Sequence of chain 1.A:
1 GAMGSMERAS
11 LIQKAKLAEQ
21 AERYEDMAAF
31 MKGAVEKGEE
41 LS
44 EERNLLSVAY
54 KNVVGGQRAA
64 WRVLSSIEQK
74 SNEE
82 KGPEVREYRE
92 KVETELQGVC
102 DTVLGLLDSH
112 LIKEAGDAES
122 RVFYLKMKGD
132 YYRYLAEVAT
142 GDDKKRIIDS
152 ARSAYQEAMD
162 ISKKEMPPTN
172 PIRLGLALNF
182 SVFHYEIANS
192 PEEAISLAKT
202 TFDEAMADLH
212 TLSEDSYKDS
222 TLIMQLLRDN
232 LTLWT

Binding-site contacts:
Ligand atom CD contacts residue ARG229 of chain 1.A at 3.8 Å.
Ligand atom O contacts residue ARG229 of chain 1.A at 2.7 Å (salt-bridge).
Ligand atom NE contacts residue MET207 of chain 1.A at 3.8 Å.
Ligand atom CB contacts residue ARG229 of chain 1.A at 3.9 Å.
Ligand atom O contacts residue PHE203 of chain 1.A at 3.4 Å.
Ligand atom N contacts residue ARG229 of chain 1.A at 4.1 Å.
Ligand atom C contacts residue ARG229 of chain 1.A at 3.7 Å.
Ligand atom N contacts residue ARG229 of chain 1.A at 4.1 Å.
Ligand atom CG contacts residue ARG229 of chain 1.A at 4.2 Å.
Ligand atom CD contacts residue MET207 of chain 1.A at 4.1 Å (hydrophobic).
Ligand atom N contacts residue TYR218 of chain 1.A at 3.5 Å (h-bond).
Ligand atom O contacts residue MET207 of chain 1.A at 3.4 Å.
Ligand atom CB contacts residue GLN226 of chain 1.A at 3.5 Å.
Ligand atom CZ contacts residue ARG229 of chain 1.A at 3.9 Å.
Ligand atom CB contacts residue PHE203 of chain 1.A at 4.0 Å (hydrophobic).
Ligand atom CD1 contacts residue ARG229 of chain 1.A at 4.2 Å.
Ligand atom N contacts residue TYR218 of chain 1.A at 3.9 Å.
Ligand atom NH2 contacts residue ARG229 of chain 1.A at 3.4 Å (salt-bridge).
Ligand atom CB contacts residue TYR218 of chain 1.A at 3.2 Å (hydrophobic).
Ligand atom N contacts residue MET207 of chain 1.A at 4.1 Å.
Ligand atom CG contacts residue THR222 of chain 1.A at 4.1 Å.
Ligand atom CA contacts residue GLN226 of chain 1.A at 3.9 Å.
Ligand atom CA contacts residue ARG229 of chain 1.A at 3.8 Å.
Ligand atom CD2 contacts residue ARG229 of chain 1.A at 4.0 Å.
Ligand atom CD2 contacts residue PHE203 of chain 1.A at 3.1 Å (hydrophobic).
Ligand atom CD2 contacts residue LEU232 of chain 1.A at 4.1 Å (hydrophobic).
Ligand atom OG contacts residue MET207 of chain 1.A at 3.8 Å.
Ligand atom CG contacts residue GLN226 of chain 1.A at 4.0 Å.
Ligand atom C contacts residue TYR218 of chain 1.A at 3.3 Å (hydrophobic).
Ligand atom CA contacts residue TYR218 of chain 1.A at 3.4 Å (hydrophobic).
Ligand atom NH1 contacts residue ARG229 of chain 1.A at 3.7 Å.
Ligand atom O contacts residue TYR218 of chain 1.A at 3.2 Å (h-bond).
Ligand atom CG contacts residue MET225 of chain 1.A at 4.2 Å (hydrophobic).
Ligand atom OE1 contacts residue ARG229 of chain 1.A at 3.0 Å (salt-bridge).
Ligand atom CA contacts residue MET207 of chain 1.A at 4.1 Å (hydrophobic).
Ligand atom C contacts residue ARG229 of chain 1.A at 3.6 Å.
Ligand atom CB contacts residue LEU210 of chain 1.A at 4.0 Å (hydrophobic).
Ligand atom O contacts residue ARG229 of chain 1.A at 2.8 Å (salt-bridge).
Ligand atom CA contacts residue ARG229 of chain 1.A at 4.2 Å.
Ligand atom CD contacts residue THR222 of chain 1.A at 4.1 Å.

The protein below binds the small molecule below.
Small molecule (SMILES): CNC/C=C/[C@H](NC(=O)[C@@H](N)CCSC)C(=O)N1CCC[C@H]1C(=O)N[C@@H](CCCN=C(N)N)C(=O)N[C@@H](COP(=O)(O)O)C(=O)N[C@@H](CC(C)C)C(=O)N[C@H](C=O)CCC(=O)O